Sequence of chain 1.C:
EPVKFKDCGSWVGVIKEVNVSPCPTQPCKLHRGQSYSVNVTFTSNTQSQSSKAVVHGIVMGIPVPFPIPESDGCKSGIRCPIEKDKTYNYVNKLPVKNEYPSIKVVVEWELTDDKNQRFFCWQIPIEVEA

A protein and the small-molecule ligand that binds it are described below.
Small molecule (SMILES): CC(=O)N[C@@H]1[C@@H](O)[C@H](O)[C@@H](CO)O[C@H]1O

Binding-site contacts:
Ligand atom O6 contacts residue ASN89 of chain 1.C at 4.1 Å.
Ligand atom N2 contacts residue VAL91 of chain 1.C at 3.9 Å.
Ligand atom C7 contacts residue ASN39 of chain 1.C at 3.7 Å.
Ligand atom C4 contacts residue ASN39 of chain 1.C at 4.2 Å.
Ligand atom C5 contacts residue ASN39 of chain 1.C at 3.7 Å.
Ligand atom N2 contacts residue ASN39 of chain 1.C at 2.8 Å (h-bond).
Ligand atom O7 contacts residue VAL91 of chain 1.C at 4.4 Å.
Ligand atom C1 contacts residue ASN39 of chain 1.C at 1.4 Å.
Ligand atom O6 contacts residue THR41 of chain 1.C at 3.6 Å.
Ligand atom O5 contacts residue ASN89 of chain 1.C at 3.9 Å.
Ligand atom C2 contacts residue ASN39 of chain 1.C at 2.4 Å.
Ligand atom O5 contacts residue ASN39 of chain 1.C at 2.4 Å (h-bond).
Ligand atom C1 contacts residue ASN89 of chain 1.C at 3.9 Å.
Ligand atom O7 contacts residue ASN39 of chain 1.C at 3.8 Å.
Ligand atom C3 contacts residue ASN39 of chain 1.C at 3.8 Å.
Ligand atom C5 contacts residue ASN89 of chain 1.C at 3.9 Å.
Ligand atom C7 contacts residue VAL91 of chain 1.C at 4.3 Å (hydrophobic).
Ligand atom O6 contacts residue GLU17 of chain 1.C at 4.5 Å.